Sequence of chain 1.A:
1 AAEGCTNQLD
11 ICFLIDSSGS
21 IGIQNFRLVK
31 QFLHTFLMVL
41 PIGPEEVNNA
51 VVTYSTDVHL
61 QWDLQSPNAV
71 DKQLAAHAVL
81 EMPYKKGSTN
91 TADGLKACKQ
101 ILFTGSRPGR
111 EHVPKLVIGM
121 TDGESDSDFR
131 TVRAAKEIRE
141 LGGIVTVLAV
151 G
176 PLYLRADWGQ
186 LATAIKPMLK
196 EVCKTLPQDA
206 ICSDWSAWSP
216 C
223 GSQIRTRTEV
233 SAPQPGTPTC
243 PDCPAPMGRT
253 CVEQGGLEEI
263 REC

The small molecule below binds the protein below.
Small molecule (SMILES): OC[C@H]1O[C@H](O)[C@@H](O)[C@@H](O)[C@@H]1O

Binding-site contacts:
Ligand atom C5 contacts residue ARG227 of chain 1.A at 3.7 Å.
Ligand atom O2 contacts residue TRP210 of chain 1.A at 3.0 Å.
Ligand atom C5 contacts residue TRP210 of chain 1.A at 3.6 Å (hydrophobic).
Ligand atom O3 contacts residue ASP209 of chain 1.A at 4.0 Å.
Ligand atom O2 contacts residue SER208 of chain 1.A at 4.5 Å.
Ligand atom O5 contacts residue ARG227 of chain 1.A at 2.9 Å (salt-bridge).
Ligand atom O6 contacts residue ARG227 of chain 1.A at 4.4 Å.
Ligand atom O2 contacts residue ASP209 of chain 1.A at 3.4 Å (salt-bridge).
Ligand atom C6 contacts residue TRP210 of chain 1.A at 4.2 Å (hydrophobic).
Ligand atom O5 contacts residue TRP210 of chain 1.A at 2.3 Å.
Ligand atom C6 contacts residue ARG227 of chain 1.A at 3.3 Å.
Ligand atom C2 contacts residue TRP210 of chain 1.A at 2.4 Å (hydrophobic).
Ligand atom C4 contacts residue TRP210 of chain 1.A at 4.2 Å (hydrophobic).
Ligand atom C1 contacts residue TRP210 of chain 1.A at 1.4 Å (hydrophobic).
Ligand atom C3 contacts residue TRP210 of chain 1.A at 3.8 Å (hydrophobic).
Ligand atom O3 contacts residue TRP210 of chain 1.A at 4.4 Å.
Ligand atom C1 contacts residue ARG227 of chain 1.A at 3.8 Å.